Binding-site contacts:
Ligand atom O2' contacts residue TYR70 of chain 1.A at 3.2 Å.
Ligand atom O5' contacts residue SER104 of chain 1.A at 3.5 Å (h-bond).
Ligand atom MG contacts residue SER105 of chain 1.A at 2.4 Å.
Ligand atom C5 contacts residue LEU98 of chain 1.A at 3.6 Å (hydrophobic).
Ligand atom O3A contacts residue GLY99 of chain 1.A at 3.5 Å.
Ligand atom O1B contacts residue GLY99 of chain 1.A at 2.9 Å (h-bond).
Ligand atom O2' contacts residue TRP67 of chain 1.A at 3.3 Å.
Ligand atom N7 contacts residue LEU98 of chain 1.A at 3.5 Å.
Ligand atom N6 contacts residue VAL92 of chain 1.A at 3.4 Å.
Ligand atom O2A contacts residue SER105 of chain 1.A at 3.0 Å (h-bond).
Ligand atom C1' contacts residue TYR70 of chain 1.A at 3.7 Å (hydrophobic).
Ligand atom PB contacts residue SER104 of chain 1.A at 3.5 Å.
Ligand atom C2' contacts residue TRP67 of chain 1.A at 3.7 Å (hydrophobic).
Ligand atom N3B contacts residue SER103 of chain 1.A at 3.6 Å.
Ligand atom O3G contacts residue ARG9 of chain 1.A at 3.4 Å (salt-bridge).
Ligand atom C2 contacts residue SER47 of chain 1.A at 3.3 Å.
Ligand atom N9 contacts residue PHE108 of chain 1.A at 3.5 Å.
Ligand atom N3B contacts residue LEU102 of chain 1.A at 3.6 Å.
Ligand atom C5' contacts residue SER104 of chain 1.A at 3.1 Å.
Ligand atom O2B contacts residue SER103 of chain 1.A at 3.3 Å.
Ligand atom O1B contacts residue SER104 of chain 1.A at 2.5 Å (h-bond).
Ligand atom O2B contacts residue SER104 of chain 1.A at 3.1 Å (h-bond).
Ligand atom O1G contacts residue GLY101 of chain 1.A at 3.0 Å.
Ligand atom N3 contacts residue PHE50 of chain 1.A at 3.4 Å.
Ligand atom O3G contacts residue GLY101 of chain 1.A at 3.4 Å.
Ligand atom N1 contacts residue SER47 of chain 1.A at 2.9 Å (h-bond).
Ligand atom C2 contacts residue TRP67 of chain 1.A at 3.6 Å (hydrophobic).
Ligand atom PG contacts residue GLY101 of chain 1.A at 3.5 Å.
Ligand atom C8 contacts residue SER104 of chain 1.A at 3.5 Å.
Ligand atom O5' contacts residue SER105 of chain 1.A at 3.4 Å.
Ligand atom O3G contacts residue SER103 of chain 1.A at 3.0 Å (h-bond).
Ligand atom C2 contacts residue PHE50 of chain 1.A at 3.4 Å (hydrophobic).
Ligand atom C4 contacts residue PHE108 of chain 1.A at 3.6 Å (hydrophobic).
Ligand atom O4' contacts residue TYR70 of chain 1.A at 3.7 Å.
Ligand atom O2B contacts residue SER105 of chain 1.A at 3.1 Å (h-bond).
Ligand atom O1B contacts residue ALA100 of chain 1.A at 3.7 Å.
Ligand atom N3B contacts residue GLY101 of chain 1.A at 2.9 Å (h-bond).
Ligand atom N3 contacts residue PHE108 of chain 1.A at 3.6 Å.
Ligand atom N3 contacts residue TRP67 of chain 1.A at 3.4 Å.
Ligand atom O3G contacts residue LEU102 of chain 1.A at 3.7 Å.

Sequence of chain 1.A:
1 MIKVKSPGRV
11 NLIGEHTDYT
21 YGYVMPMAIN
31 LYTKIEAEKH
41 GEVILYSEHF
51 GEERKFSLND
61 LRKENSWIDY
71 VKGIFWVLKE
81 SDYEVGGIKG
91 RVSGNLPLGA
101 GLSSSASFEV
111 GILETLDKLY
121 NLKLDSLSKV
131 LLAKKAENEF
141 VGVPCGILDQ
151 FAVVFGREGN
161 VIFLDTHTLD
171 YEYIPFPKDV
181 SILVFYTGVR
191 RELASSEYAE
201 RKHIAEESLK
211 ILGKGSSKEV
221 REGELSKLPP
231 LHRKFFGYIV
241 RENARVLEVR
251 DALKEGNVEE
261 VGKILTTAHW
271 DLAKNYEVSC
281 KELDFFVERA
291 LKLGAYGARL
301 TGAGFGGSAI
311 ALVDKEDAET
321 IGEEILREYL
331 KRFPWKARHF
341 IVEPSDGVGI

The small molecule below binds the protein below.
Small molecule (SMILES): Nc1ncnc2c1ncn2[C@@H]1O[C@H](CO[P](=O)(O[Mg])O[P](=O)(O)NP(=O)(O)O)[C@@H](O)[C@H]1O